Binding-site contacts:
Ligand atom C6 contacts residue F911 of chain 1.J at 3.9 Å.
Ligand atom C3 contacts residue THR223 of chain 1.A at 3.2 Å.
Ligand atom C13 contacts residue ASP119 of chain 1.A at 3.8 Å.
Ligand atom C3 contacts residue F911 of chain 1.K at 3.7 Å.
Ligand atom C7 contacts residue ALA16 of chain 1.A at 3.9 Å (hydrophobic).
Ligand atom N14 contacts residue GLU118 of chain 1.A at 4.0 Å.
Ligand atom C5 contacts residue 47V1 of chain 1.I at 3.8 Å.
Ligand atom O1 contacts residue ASP15 of chain 1.A at 3.3 Å.
Ligand atom O9 contacts residue ASP119 of chain 1.A at 4.1 Å.
Ligand atom C10 contacts residue ASP119 of chain 1.A at 3.5 Å.
Ligand atom O9 contacts residue F911 of chain 1.K at 3.9 Å.
Ligand atom C15 contacts residue 47V1 of chain 1.I at 3.3 Å.
Ligand atom N2 contacts residue 47V1 of chain 1.I at 3.5 Å.
Ligand atom C7 contacts residue 47V1 of chain 1.I at 3.4 Å.
Ligand atom C4 contacts residue F911 of chain 1.K at 4.0 Å.
Ligand atom C3 contacts residue ASP15 of chain 1.A at 3.2 Å.
Ligand atom N2 contacts residue F911 of chain 1.J at 4.1 Å.
Ligand atom C11 contacts residue ASP119 of chain 1.A at 3.6 Å.
Ligand atom O9 contacts residue 47V1 of chain 1.I at 3.4 Å.
Ligand atom C15 contacts residue ASP119 of chain 1.A at 2.9 Å.
Ligand atom C6 contacts residue ILE122 of chain 1.A at 3.9 Å (hydrophobic).
Ligand atom N2 contacts residue THR223 of chain 1.A at 3.3 Å (h-bond).
Ligand atom C6 contacts residue ASP119 of chain 1.A at 3.3 Å.
Ligand atom N14 contacts residue SER115 of chain 1.A at 4.1 Å.
Ligand atom C8 contacts residue F911 of chain 1.K at 3.6 Å.
Ligand atom N2 contacts residue ASP15 of chain 1.A at 3.5 Å (salt-bridge).
Ligand atom C6 contacts residue 47V1 of chain 1.I at 3.7 Å.
Ligand atom C8 contacts residue ASP15 of chain 1.A at 3.8 Å.
Ligand atom C7 contacts residue F911 of chain 1.J at 3.4 Å.
Ligand atom C12 contacts residue ASP11 of chain 1.A at 3.6 Å.
Ligand atom C3 contacts residue 47V1 of chain 1.I at 3.8 Å.
Ligand atom O1 contacts residue F911 of chain 1.K at 3.3 Å.
Ligand atom C12 contacts residue ASP15 of chain 1.A at 3.6 Å.
Ligand atom C5 contacts residue ASP119 of chain 1.A at 3.2 Å.
Ligand atom C4 contacts residue ASP15 of chain 1.A at 3.9 Å.
Ligand atom C6 contacts residue ALA16 of chain 1.A at 4.0 Å (hydrophobic).
Ligand atom C4 contacts residue 47V1 of chain 1.I at 3.8 Å.
Ligand atom O1 contacts residue 47V1 of chain 1.I at 4.0 Å.
Ligand atom N14 contacts residue ASP119 of chain 1.A at 2.9 Å (salt-bridge).
Ligand atom C15 contacts residue SER115 of chain 1.A at 3.2 Å.

Sequence of chain 1.A:
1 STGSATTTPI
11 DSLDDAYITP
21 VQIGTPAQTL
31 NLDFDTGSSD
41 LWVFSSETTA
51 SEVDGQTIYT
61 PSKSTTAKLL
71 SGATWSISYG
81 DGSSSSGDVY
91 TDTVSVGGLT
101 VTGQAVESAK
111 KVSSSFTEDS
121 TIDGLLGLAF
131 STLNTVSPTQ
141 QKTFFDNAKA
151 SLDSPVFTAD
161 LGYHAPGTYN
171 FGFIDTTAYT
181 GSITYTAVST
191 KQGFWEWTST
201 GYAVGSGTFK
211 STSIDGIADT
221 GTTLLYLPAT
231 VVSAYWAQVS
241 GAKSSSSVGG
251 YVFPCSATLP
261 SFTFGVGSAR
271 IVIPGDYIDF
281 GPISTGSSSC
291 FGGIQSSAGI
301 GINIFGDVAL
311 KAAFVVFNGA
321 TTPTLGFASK

The protein below binds the small molecule below.
Small molecule (SMILES): CNCc1ccc(Oc2cccnc2)o1